Sequence of chain 1.A:
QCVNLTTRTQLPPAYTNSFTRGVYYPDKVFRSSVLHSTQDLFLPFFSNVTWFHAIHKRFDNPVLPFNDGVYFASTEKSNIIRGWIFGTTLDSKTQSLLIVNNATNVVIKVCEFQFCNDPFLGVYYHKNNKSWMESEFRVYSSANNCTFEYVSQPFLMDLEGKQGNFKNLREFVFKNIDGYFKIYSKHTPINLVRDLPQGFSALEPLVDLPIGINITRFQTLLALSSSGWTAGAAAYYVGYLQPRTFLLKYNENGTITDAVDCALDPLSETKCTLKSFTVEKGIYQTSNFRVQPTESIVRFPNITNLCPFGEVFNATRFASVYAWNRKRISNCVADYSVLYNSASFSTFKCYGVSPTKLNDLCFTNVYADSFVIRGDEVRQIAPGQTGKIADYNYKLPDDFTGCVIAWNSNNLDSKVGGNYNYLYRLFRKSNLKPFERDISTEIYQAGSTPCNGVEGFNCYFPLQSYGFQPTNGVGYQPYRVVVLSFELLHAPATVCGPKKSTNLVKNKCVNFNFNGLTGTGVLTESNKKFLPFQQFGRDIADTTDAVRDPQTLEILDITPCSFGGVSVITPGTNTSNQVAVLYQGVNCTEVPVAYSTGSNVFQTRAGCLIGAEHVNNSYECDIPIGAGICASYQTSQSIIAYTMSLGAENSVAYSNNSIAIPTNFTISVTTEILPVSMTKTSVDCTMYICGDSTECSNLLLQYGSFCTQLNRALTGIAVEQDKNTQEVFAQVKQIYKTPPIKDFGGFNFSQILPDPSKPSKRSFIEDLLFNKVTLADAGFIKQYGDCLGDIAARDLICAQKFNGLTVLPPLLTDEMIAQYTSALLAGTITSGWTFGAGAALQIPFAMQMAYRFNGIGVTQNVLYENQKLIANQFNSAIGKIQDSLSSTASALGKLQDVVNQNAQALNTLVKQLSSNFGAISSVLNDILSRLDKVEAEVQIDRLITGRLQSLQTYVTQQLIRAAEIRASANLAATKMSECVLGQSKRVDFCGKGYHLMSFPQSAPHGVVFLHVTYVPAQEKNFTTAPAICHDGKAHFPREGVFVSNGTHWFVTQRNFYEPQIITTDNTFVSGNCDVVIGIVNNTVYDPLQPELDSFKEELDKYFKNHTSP

This small molecule binds to this protein.
Small molecule (SMILES): CC(=O)N[C@@H]1[C@@H](O)[C@H](O)[C@@H](CO)O[C@H]1O

Binding-site contacts:
Ligand atom C2 contacts residue ASN1158 of chain 1.A at 2.6 Å.
Ligand atom O7 contacts residue ASN1158 of chain 1.A at 3.1 Å (h-bond).
Ligand atom N2 contacts residue ASN1158 of chain 1.A at 3.1 Å (h-bond).
Ligand atom C8 contacts residue ASN1158 of chain 1.A at 4.4 Å.
Ligand atom C5 contacts residue ASN1158 of chain 1.A at 3.6 Å.
Ligand atom C3 contacts residue ASN1158 of chain 1.A at 3.9 Å.
Ligand atom C4 contacts residue ASN1158 of chain 1.A at 4.2 Å.
Ligand atom O7 contacts residue LYS1154 of chain 1.A at 4.5 Å.
Ligand atom C1 contacts residue ASN1158 of chain 1.A at 1.4 Å.
Ligand atom O5 contacts residue ASN1158 of chain 1.A at 2.2 Å (h-bond).
Ligand atom C7 contacts residue ASN1158 of chain 1.A at 3.3 Å.